Binding-site contacts:
Ligand atom C17 contacts residue ARG113 of chain 1.D at 3.7 Å.
Ligand atom C16 contacts residue ARG113 of chain 1.D at 3.7 Å.
Ligand atom C23 contacts residue TYR240 of chain 1.C at 3.8 Å (hydrophobic).
Ligand atom O11 contacts residue ALA173 of chain 1.C at 3.9 Å.
Ligand atom O18 contacts residue GLY116 of chain 1.D at 3.2 Å.
Ligand atom O25 contacts residue THR172 of chain 1.C at 3.4 Å (h-bond).
Ligand atom C22 contacts residue LEU171 of chain 1.C at 3.8 Å (hydrophobic).
Ligand atom C24 contacts residue THR172 of chain 1.C at 3.6 Å.
Ligand atom C17 contacts residue THR172 of chain 1.C at 3.5 Å.
Ligand atom O13 contacts residue ARG113 of chain 1.D at 3.0 Å (salt-bridge).
Ligand atom C08 contacts residue PHE71 of chain 1.D at 3.6 Å (hydrophobic).
Ligand atom C06 contacts residue GLU70 of chain 1.D at 3.6 Å.
Ligand atom C23 contacts residue GLU202 of chain 1.C at 3.5 Å.
Ligand atom C20 contacts residue TYR240 of chain 1.C at 3.7 Å (hydrophobic).
Ligand atom C26 contacts residue THR172 of chain 1.C at 3.6 Å.
Ligand atom O18 contacts residue ARG113 of chain 1.D at 2.9 Å (salt-bridge).
Ligand atom C16 contacts residue ILE167 of chain 1.C at 3.9 Å (hydrophobic).
Ligand atom C20 contacts residue GLY116 of chain 1.D at 3.6 Å.
Ligand atom N14 contacts residue THR101 of chain 1.D at 4.0 Å.
Ligand atom C17 contacts residue ILE117 of chain 1.D at 3.9 Å (hydrophobic).
Ligand atom C15 contacts residue THR172 of chain 1.C at 3.9 Å.
Ligand atom O13 contacts residue SER102 of chain 1.D at 3.4 Å.
Ligand atom C15 contacts residue THR101 of chain 1.D at 3.6 Å.
Ligand atom C21 contacts residue THR172 of chain 1.C at 3.7 Å.
Ligand atom O13 contacts residue THR101 of chain 1.D at 3.7 Å.
Ligand atom C17 contacts residue GLY116 of chain 1.D at 3.8 Å.
Ligand atom N14 contacts residue ALA173 of chain 1.C at 3.5 Å (h-bond).
Ligand atom C15 contacts residue ILE117 of chain 1.D at 3.5 Å (hydrophobic).
Ligand atom C24 contacts residue GLU202 of chain 1.C at 3.4 Å.
Ligand atom O25 contacts residue LEU171 of chain 1.C at 3.7 Å.
Ligand atom C22 contacts residue TYR240 of chain 1.C at 3.6 Å (hydrophobic).
Ligand atom C26 contacts residue ASP170 of chain 1.C at 3.5 Å.
Ligand atom O11 contacts residue GLY100 of chain 1.D at 3.6 Å.
Ligand atom C26 contacts residue LEU171 of chain 1.C at 3.9 Å (hydrophobic).
Ligand atom C20 contacts residue THR172 of chain 1.C at 3.9 Å.
Ligand atom C15 contacts residue ALA173 of chain 1.C at 3.7 Å (hydrophobic).
Ligand atom C09 contacts residue VAL156 of chain 1.C at 3.9 Å (hydrophobic).
Ligand atom O18 contacts residue ILE117 of chain 1.D at 3.7 Å.
Ligand atom C16 contacts residue THR172 of chain 1.C at 3.3 Å.
Ligand atom N19 contacts residue THR172 of chain 1.C at 2.8 Å (h-bond).

Sequence of chain 1.C:
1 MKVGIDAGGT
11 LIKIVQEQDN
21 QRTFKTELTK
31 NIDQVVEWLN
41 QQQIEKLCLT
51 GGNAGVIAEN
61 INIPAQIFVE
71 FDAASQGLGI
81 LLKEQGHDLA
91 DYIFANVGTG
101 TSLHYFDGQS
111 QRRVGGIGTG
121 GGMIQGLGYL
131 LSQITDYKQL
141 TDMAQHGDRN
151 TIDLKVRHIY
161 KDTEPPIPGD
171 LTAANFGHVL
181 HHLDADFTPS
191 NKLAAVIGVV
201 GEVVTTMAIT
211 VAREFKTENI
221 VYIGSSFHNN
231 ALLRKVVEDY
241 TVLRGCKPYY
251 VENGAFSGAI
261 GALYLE

Sequence of chain 1.D:
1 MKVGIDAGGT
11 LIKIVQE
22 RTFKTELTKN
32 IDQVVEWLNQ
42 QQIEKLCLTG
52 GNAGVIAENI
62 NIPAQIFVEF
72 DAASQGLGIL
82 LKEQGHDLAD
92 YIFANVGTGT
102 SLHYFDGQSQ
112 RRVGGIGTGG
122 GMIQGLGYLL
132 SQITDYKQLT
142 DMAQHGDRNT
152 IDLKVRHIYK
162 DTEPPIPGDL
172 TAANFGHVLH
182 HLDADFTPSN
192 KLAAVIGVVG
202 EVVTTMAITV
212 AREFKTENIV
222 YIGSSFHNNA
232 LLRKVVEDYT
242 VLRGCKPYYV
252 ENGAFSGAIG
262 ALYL

The small molecule below binds the protein below.
Small molecule (SMILES): COCCCCCNC(=O)CCNC(=O)[C@H](O)C(C)(C)C